The protein below binds the small molecule below.
Small molecule (SMILES): CC(=O)N1CCC(Nc2cccc3cnc(Nc4cnn(C)c4)nc23)CC1

Binding-site contacts:
Ligand atom C39 contacts residue GLY111 of chain 1.A at 3.3 Å.
Ligand atom C39 contacts residue PRO109 of chain 1.A at 3.6 Å (hydrophobic).
Ligand atom C32 contacts residue GLU106 of chain 1.A at 3.1 Å.
Ligand atom C38 contacts residue LEU108 of chain 1.A at 3.3 Å (hydrophobic).
Ligand atom C19 contacts residue ARG156 of chain 1.A at 3.3 Å.
Ligand atom C27 contacts residue MET105 of chain 1.A at 3.6 Å (hydrophobic).
Ligand atom C38 contacts residue GLY111 of chain 1.A at 3.5 Å.
Ligand atom C24 contacts residue VAL39 of chain 1.A at 3.8 Å (hydrophobic).
Ligand atom O06 contacts residue GLY32 of chain 1.A at 3.5 Å.
Ligand atom C39 contacts residue LEU31 of chain 1.A at 3.8 Å (hydrophobic).
Ligand atom C38 contacts residue TYR107 of chain 1.A at 3.9 Å (hydrophobic).
Ligand atom C01 contacts residue ARG156 of chain 1.A at 3.8 Å.
Ligand atom C29 contacts residue ALA56 of chain 1.A at 3.8 Å (hydrophobic).
Ligand atom C32 contacts residue LEU159 of chain 1.A at 3.6 Å (hydrophobic).
Ligand atom N42 contacts residue GLY111 of chain 1.A at 3.5 Å.
Ligand atom C08 contacts residue LYS33 of chain 1.A at 3.7 Å.
Ligand atom C31 contacts residue LEU159 of chain 1.A at 3.3 Å (hydrophobic).
Ligand atom C39 contacts residue LEU108 of chain 1.A at 3.4 Å (hydrophobic).
Ligand atom N34 contacts residue TYR107 of chain 1.A at 3.6 Å.
Ligand atom C11 contacts residue GLY32 of chain 1.A at 3.6 Å.
Ligand atom N36 contacts residue TYR107 of chain 1.A at 3.5 Å.
Ligand atom C50 contacts residue LEU159 of chain 1.A at 3.5 Å (hydrophobic).
Ligand atom C35 contacts residue LEU108 of chain 1.A at 3.6 Å (hydrophobic).
Ligand atom C47 contacts residue GLY111 of chain 1.A at 3.6 Å.
Ligand atom N41 contacts residue GLY111 of chain 1.A at 3.4 Å.
Ligand atom O06 contacts residue LYS33 of chain 1.A at 3.3 Å (salt-bridge).
Ligand atom C32 contacts residue ALA56 of chain 1.A at 3.4 Å (hydrophobic).
Ligand atom N36 contacts residue LEU108 of chain 1.A at 2.7 Å (h-bond).
Ligand atom C29 contacts residue VAL87 of chain 1.A at 3.9 Å (hydrophobic).
Ligand atom C29 contacts residue LEU159 of chain 1.A at 3.7 Å (hydrophobic).
Ligand atom C08 contacts residue GLY32 of chain 1.A at 3.6 Å.
Ligand atom C29 contacts residue MET105 of chain 1.A at 3.9 Å (hydrophobic).
Ligand atom N34 contacts residue GLU106 of chain 1.A at 3.8 Å.
Ligand atom C32 contacts residue LEU108 of chain 1.A at 3.7 Å (hydrophobic).
Ligand atom C43 contacts residue LEU31 of chain 1.A at 3.2 Å (hydrophobic).
Ligand atom N34 contacts residue ALA56 of chain 1.A at 3.9 Å.
Ligand atom C31 contacts residue ALA56 of chain 1.A at 3.5 Å (hydrophobic).
Ligand atom C25 contacts residue VAL39 of chain 1.A at 3.8 Å (hydrophobic).
Ligand atom N34 contacts residue LEU108 of chain 1.A at 2.9 Å (h-bond).
Ligand atom C39 contacts residue TYR107 of chain 1.A at 3.8 Å (hydrophobic).

Sequence of chain 1.A:
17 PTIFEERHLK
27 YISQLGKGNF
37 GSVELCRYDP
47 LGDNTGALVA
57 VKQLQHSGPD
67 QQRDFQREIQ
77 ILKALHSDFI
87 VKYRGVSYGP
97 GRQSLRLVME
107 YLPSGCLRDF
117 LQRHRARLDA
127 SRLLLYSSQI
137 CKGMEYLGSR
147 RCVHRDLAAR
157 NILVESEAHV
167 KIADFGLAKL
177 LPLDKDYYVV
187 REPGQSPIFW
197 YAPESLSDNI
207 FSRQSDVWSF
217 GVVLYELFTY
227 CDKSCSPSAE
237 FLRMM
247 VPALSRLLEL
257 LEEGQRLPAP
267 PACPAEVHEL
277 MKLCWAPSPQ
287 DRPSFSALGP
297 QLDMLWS